Sequence of chain 1.D:
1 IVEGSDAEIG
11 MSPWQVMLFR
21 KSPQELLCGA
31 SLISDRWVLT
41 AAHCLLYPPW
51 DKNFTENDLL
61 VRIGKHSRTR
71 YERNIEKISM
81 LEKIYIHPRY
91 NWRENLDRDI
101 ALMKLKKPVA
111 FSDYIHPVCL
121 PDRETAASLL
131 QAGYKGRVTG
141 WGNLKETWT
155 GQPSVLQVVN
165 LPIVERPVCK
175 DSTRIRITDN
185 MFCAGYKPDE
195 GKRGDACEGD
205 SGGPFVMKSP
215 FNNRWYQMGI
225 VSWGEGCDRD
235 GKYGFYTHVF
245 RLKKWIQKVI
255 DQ

This protein binds this small molecule.
Small molecule (SMILES): NC(=[NH2+])NCCC[C@H](NC(=O)[C@@H]1CCCN1C(=O)[C@H](N)Cc1ccccc1)[C@H](O)CCl

Binding-site contacts:
Ligand atom N2 contacts residue SER226 of chain 1.D at 2.9 Å (h-bond).
Ligand atom CG2 contacts residue GLU202 of chain 1.D at 3.8 Å.
Ligand atom CB2 contacts residue TRP227 of chain 1.D at 3.5 Å (hydrophobic).
Ligand atom CB1 contacts residue LEU96 of chain 1.D at 3.6 Å (hydrophobic).
Ligand atom CA2 contacts residue SER226 of chain 1.D at 3.4 Å.
Ligand atom C contacts residue GLY228 of chain 1.D at 3.7 Å.
Ligand atom NE contacts residue TRP227 of chain 1.D at 3.4 Å.
Ligand atom NH1 contacts residue ALA200 of chain 1.D at 2.8 Å (h-bond).
Ligand atom CZ1 contacts residue ALA200 of chain 1.D at 3.1 Å (hydrophobic).
Ligand atom CB contacts residue GLY228 of chain 1.D at 3.1 Å.
Ligand atom CA2 contacts residue SER205 of chain 1.D at 3.3 Å.
Ligand atom C3 contacts residue SER205 of chain 1.D at 2.0 Å.
Ligand atom O2 contacts residue SER205 of chain 1.D at 2.0 Å (h-bond).
Ligand atom NH2 contacts residue ALA200 of chain 1.D at 3.0 Å (h-bond).
Ligand atom CD2 contacts residue TRP227 of chain 1.D at 3.5 Å (hydrophobic).
Ligand atom O contacts residue GLY228 of chain 1.D at 3.0 Å (h-bond).
Ligand atom CA2 contacts residue HIS43 of chain 1.D at 3.8 Å.
Ligand atom CD3 contacts residue CYS201 of chain 1.D at 3.7 Å (hydrophobic).
Ligand atom CD2 contacts residue ILE179 of chain 1.D at 3.5 Å (hydrophobic).
Ligand atom O contacts residue TRP227 of chain 1.D at 3.5 Å.
Ligand atom N contacts residue GLY228 of chain 1.D at 2.9 Å (h-bond).
Ligand atom NE contacts residue GLY228 of chain 1.D at 3.4 Å (h-bond).
Ligand atom CA1 contacts residue LEU96 of chain 1.D at 3.5 Å (hydrophobic).
Ligand atom C3 contacts residue HIS43 of chain 1.D at 1.7 Å.
Ligand atom NH1 contacts residue ASP199 of chain 1.D at 2.9 Å (salt-bridge).
Ligand atom C2 contacts residue HIS43 of chain 1.D at 3.0 Å.
Ligand atom NH2 contacts residue ASP199 of chain 1.D at 3.0 Å (salt-bridge).
Ligand atom NH2 contacts residue GLY230 of chain 1.D at 3.0 Å (h-bond).
Ligand atom CG1 contacts residue TYR47 of chain 1.D at 3.2 Å (hydrophobic).
Ligand atom N2 contacts residue HIS43 of chain 1.D at 3.3 Å.
Ligand atom CB2 contacts residue SER226 of chain 1.D at 3.5 Å.
Ligand atom CE1 contacts residue TYR47 of chain 1.D at 3.8 Å (hydrophobic).
Ligand atom O1 contacts residue TRP50 of chain 1.D at 3.6 Å.
Ligand atom C2 contacts residue SER226 of chain 1.D at 3.6 Å.
Ligand atom CA contacts residue GLY228 of chain 1.D at 3.4 Å.
Ligand atom CZ1 contacts residue ASP199 of chain 1.D at 3.5 Å.
Ligand atom C2 contacts residue SER205 of chain 1.D at 1.8 Å.
Ligand atom CZ1 contacts residue GLY228 of chain 1.D at 3.7 Å.
Ligand atom CG2 contacts residue CYS201 of chain 1.D at 3.2 Å (hydrophobic).
Ligand atom O2 contacts residue GLY203 of chain 1.D at 3.7 Å.